Binding-site contacts:
Ligand atom C3 contacts residue ASN62 of chain 1.D at 3.8 Å.
Ligand atom C4 contacts residue ASN62 of chain 1.D at 4.2 Å.
Ligand atom C1 contacts residue PRO60 of chain 1.D at 4.4 Å (hydrophobic).
Ligand atom C1 contacts residue ASN62 of chain 1.D at 1.4 Å.
Ligand atom C7 contacts residue ASN62 of chain 1.D at 3.5 Å.
Ligand atom C8 contacts residue PRO59 of chain 1.D at 4.0 Å (hydrophobic).
Ligand atom N2 contacts residue ASN62 of chain 1.D at 2.9 Å (h-bond).
Ligand atom N2 contacts residue PRO60 of chain 1.D at 3.8 Å.
Ligand atom O5 contacts residue ASN62 of chain 1.D at 2.4 Å (h-bond).
Ligand atom C2 contacts residue ASN62 of chain 1.D at 2.5 Å.
Ligand atom O3 contacts residue PRO59 of chain 1.D at 4.3 Å.
Ligand atom C5 contacts residue ASN62 of chain 1.D at 3.7 Å.
Ligand atom C8 contacts residue ASN55 of chain 1.D at 3.9 Å.
Ligand atom C7 contacts residue PRO60 of chain 1.D at 4.4 Å (hydrophobic).
Ligand atom O7 contacts residue ASN62 of chain 1.D at 3.6 Å.
Ligand atom N2 contacts residue PRO59 of chain 1.D at 3.9 Å.
Ligand atom C8 contacts residue PRO60 of chain 1.D at 4.1 Å (hydrophobic).
Ligand atom C3 contacts residue PRO59 of chain 1.D at 4.3 Å (hydrophobic).

A protein and the small-molecule ligand that binds it are described below.
Small molecule (SMILES): CC(=O)N[C@H]1[C@H](O[C@H]2[C@H](O)[C@@H](NC(C)=O)CO[C@@H]2CO)O[C@H](CO)[C@@H](O[C@@H]2O[C@H](CO)[C@@H](O)[C@H](O)[C@@H]2O)[C@@H]1O

Sequence of chain 1.D:
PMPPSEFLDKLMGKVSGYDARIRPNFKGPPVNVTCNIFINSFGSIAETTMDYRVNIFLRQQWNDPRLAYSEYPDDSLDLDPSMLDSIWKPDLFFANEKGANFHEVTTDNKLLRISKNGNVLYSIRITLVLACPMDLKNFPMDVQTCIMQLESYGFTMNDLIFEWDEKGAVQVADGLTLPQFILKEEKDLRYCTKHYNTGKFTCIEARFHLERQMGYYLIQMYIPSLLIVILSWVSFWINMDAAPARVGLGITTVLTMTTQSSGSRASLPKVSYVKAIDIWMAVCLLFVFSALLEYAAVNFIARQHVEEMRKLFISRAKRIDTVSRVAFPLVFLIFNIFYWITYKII